Sequence of chain 1.C:
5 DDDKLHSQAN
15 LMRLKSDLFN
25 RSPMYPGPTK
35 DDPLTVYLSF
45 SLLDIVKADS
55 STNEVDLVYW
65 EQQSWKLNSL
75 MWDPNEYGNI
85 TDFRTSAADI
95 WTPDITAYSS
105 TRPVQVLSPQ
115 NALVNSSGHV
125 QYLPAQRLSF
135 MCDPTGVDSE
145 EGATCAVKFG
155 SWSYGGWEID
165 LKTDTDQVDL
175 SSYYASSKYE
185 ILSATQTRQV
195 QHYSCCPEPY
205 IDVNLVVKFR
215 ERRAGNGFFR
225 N

This protein binds this small molecule.
Small molecule (SMILES): CCN1C[C@]2(COC(=O)c3ccccc3N3C(=O)C[C@H](C)C3=O)CC[C@H](OC)[C@@]34[C@@H]5C[C@H]6[C@H](OC)[C@@H]5[C@](O)(C[C@@H]6OC)[C@@](O)([C@@H](OC)[C@H]23)[C@@H]14

Binding-site contacts:
Ligand atom C13 contacts residue TYR102 of chain 1.D at 3.3 Å (hydrophobic).
Ligand atom C22 contacts residue TYR158 of chain 1.D at 3.6 Å (hydrophobic).
Ligand atom O8 contacts residue SER176 of chain 1.C at 3.3 Å (h-bond).
Ligand atom C23 contacts residue TRP156 of chain 1.D at 3.5 Å (hydrophobic).
Ligand atom C21 contacts residue TYR102 of chain 1.D at 3.5 Å (hydrophobic).
Ligand atom C2 contacts residue TYR102 of chain 1.D at 3.5 Å (hydrophobic).
Ligand atom O14 contacts residue TYR102 of chain 1.D at 3.6 Å.
Ligand atom O11 contacts residue LYS152 of chain 1.D at 3.6 Å.
Ligand atom N23 contacts residue TRP156 of chain 1.D at 3.0 Å (h-bond).
Ligand atom C1 contacts residue TYR102 of chain 1.D at 3.4 Å (hydrophobic).
Ligand atom O11 contacts residue TYR102 of chain 1.D at 3.4 Å.
Ligand atom C37 contacts residue GLN125 of chain 1.C at 3.2 Å.
Ligand atom C4 contacts residue ASP206 of chain 1.D at 3.5 Å.
Ligand atom C25 contacts residue TRP156 of chain 1.D at 3.3 Å (hydrophobic).
Ligand atom C19 contacts residue TYR204 of chain 1.D at 3.8 Å (hydrophobic).
Ligand atom O13 contacts residue TRP64 of chain 1.C at 3.5 Å.
Ligand atom C15 contacts residue TRP64 of chain 1.C at 3.9 Å (hydrophobic).
Ligand atom C21 contacts residue SER155 of chain 1.D at 3.6 Å.
Ligand atom C29 contacts residue TRP64 of chain 1.C at 3.2 Å (hydrophobic).
Ligand atom C28 contacts residue TRP64 of chain 1.C at 3.8 Å (hydrophobic).
Ligand atom C22 contacts residue SER157 of chain 1.D at 3.7 Å.
Ligand atom C33 contacts residue TYR204 of chain 1.D at 3.6 Å (hydrophobic).
Ligand atom O27 contacts residue LEU127 of chain 1.C at 3.6 Å.
Ligand atom C8 contacts residue SER176 of chain 1.C at 3.9 Å.
Ligand atom C9 contacts residue SER176 of chain 1.C at 3.6 Å.
Ligand atom C22 contacts residue TYR204 of chain 1.D at 3.8 Å (hydrophobic).
Ligand atom C3 contacts residue ASP206 of chain 1.D at 3.3 Å.
Ligand atom C24 contacts residue TRP156 of chain 1.D at 3.1 Å (hydrophobic).
Ligand atom O28 contacts residue TRP64 of chain 1.C at 3.6 Å.
Ligand atom C22 contacts residue TRP156 of chain 1.D at 3.2 Å (hydrophobic).
Ligand atom C1 contacts residue TYR197 of chain 1.D at 3.8 Å (hydrophobic).
Ligand atom C12 contacts residue TYR102 of chain 1.D at 3.7 Å (hydrophobic).
Ligand atom C2 contacts residue TYR197 of chain 1.D at 3.5 Å (hydrophobic).
Ligand atom C4 contacts residue LYS152 of chain 1.D at 3.6 Å.
Ligand atom O13 contacts residue TYR102 of chain 1.D at 3.4 Å.
Ligand atom C5 contacts residue LYS152 of chain 1.D at 3.4 Å.
Ligand atom C29 contacts residue TYR197 of chain 1.D at 3.5 Å (hydrophobic).
Ligand atom C39 contacts residue CYS199 of chain 1.D at 3.5 Å (hydrophobic).
Ligand atom O19 contacts residue TRP156 of chain 1.D at 2.9 Å (h-bond).
Ligand atom C4 contacts residue GLN195 of chain 1.D at 3.8 Å.

Sequence of chain 1.D:
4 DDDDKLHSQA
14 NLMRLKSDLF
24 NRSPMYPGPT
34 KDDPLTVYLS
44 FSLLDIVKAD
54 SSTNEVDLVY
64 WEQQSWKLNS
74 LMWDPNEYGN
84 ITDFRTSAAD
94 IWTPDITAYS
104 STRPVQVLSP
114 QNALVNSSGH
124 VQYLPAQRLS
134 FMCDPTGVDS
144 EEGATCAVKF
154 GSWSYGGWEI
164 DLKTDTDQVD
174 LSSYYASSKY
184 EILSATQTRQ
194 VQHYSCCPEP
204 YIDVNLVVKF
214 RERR